A protein and the small-molecule ligand that binds it are described below.
Small molecule (SMILES): O=P(O)(O)C[C@H](O)Cn1cncn1

Binding-site contacts:
Ligand atom P9 contacts residue 5DL1 of chain 23.D at 0.2 Å.
Ligand atom C5 contacts residue HIS167 of chain 22.A at 3.3 Å.
Ligand atom C3 contacts residue MN1 of chain 23.C at 3.2 Å.
Ligand atom N1 contacts residue 5DL1 of chain 23.D at 0.4 Å (h-bond).
Ligand atom O13 contacts residue HIS45 of chain 22.A at 3.2 Å (h-bond).
Ligand atom N4 contacts residue MN1 of chain 23.C at 2.3 Å.
Ligand atom O10 contacts residue LYS175 of chain 22.A at 2.6 Å (salt-bridge).
Ligand atom C7 contacts residue 5DL1 of chain 23.D at 0.5 Å.
Ligand atom O13 contacts residue GLU171 of chain 22.A at 2.7 Å (salt-bridge).
Ligand atom O13 contacts residue MN1 of chain 23.B at 2.2 Å.
Ligand atom C3 contacts residue 5DL1 of chain 23.D at 0.6 Å.
Ligand atom C5 contacts residue 5DL1 of chain 23.D at 0.3 Å.
Ligand atom C5 contacts residue MN1 of chain 23.B at 3.2 Å.
Ligand atom C7 contacts residue MN1 of chain 23.B at 3.3 Å.
Ligand atom N2 contacts residue EDO1 of chain 18.J at 2.9 Å.
Ligand atom C3 contacts residue EDO1 of chain 18.J at 2.9 Å.
Ligand atom C7 contacts residue GLU171 of chain 22.A at 3.0 Å.
Ligand atom C5 contacts residue HIS71 of chain 18.A at 3.3 Å.
Ligand atom O12 contacts residue ARG119 of chain 23.A at 2.9 Å (salt-bridge).
Ligand atom C8 contacts residue 5DL1 of chain 23.D at 0.3 Å.
Ligand atom N4 contacts residue HIS71 of chain 18.A at 3.1 Å (h-bond).
Ligand atom O13 contacts residue 5DL1 of chain 23.D at 0.7 Å (h-bond).
Ligand atom O12 contacts residue 5DL1 of chain 23.D at 0.1 Å (h-bond).
Ligand atom N4 contacts residue GLU75 of chain 18.A at 3.2 Å (salt-bridge).
Ligand atom N2 contacts residue 5DL1 of chain 23.D at 0.8 Å (h-bond).
Ligand atom C6 contacts residue 5DL1 of chain 23.D at 1.1 Å.
Ligand atom O11 contacts residue SER197 of chain 23.A at 2.7 Å (h-bond).
Ligand atom N1 contacts residue MN1 of chain 23.B at 2.2 Å.
Ligand atom O13 contacts residue GLU19 of chain 18.A at 3.2 Å (salt-bridge).
Ligand atom O12 contacts residue LYS199 of chain 23.A at 2.7 Å (salt-bridge).
Ligand atom N1 contacts residue HIS167 of chain 22.A at 3.3 Å (h-bond).
Ligand atom N1 contacts residue GLU171 of chain 22.A at 3.3 Å (salt-bridge).
Ligand atom O10 contacts residue ARG119 of chain 23.A at 3.1 Å (salt-bridge).
Ligand atom O11 contacts residue ARG97 of chain 23.A at 2.9 Å (salt-bridge).
Ligand atom O11 contacts residue 5DL1 of chain 23.D at 0.3 Å (h-bond).
Ligand atom O10 contacts residue 5DL1 of chain 23.D at 0.5 Å (h-bond).
Ligand atom O10 contacts residue ARG97 of chain 23.A at 3.2 Å (salt-bridge).
Ligand atom N4 contacts residue 5DL1 of chain 23.D at 0.1 Å (h-bond).
Ligand atom C6 contacts residue EDO1 of chain 18.J at 2.7 Å.
Ligand atom N1 contacts residue HIS72 of chain 18.A at 3.1 Å (h-bond).

Sequence of chain 18.A:
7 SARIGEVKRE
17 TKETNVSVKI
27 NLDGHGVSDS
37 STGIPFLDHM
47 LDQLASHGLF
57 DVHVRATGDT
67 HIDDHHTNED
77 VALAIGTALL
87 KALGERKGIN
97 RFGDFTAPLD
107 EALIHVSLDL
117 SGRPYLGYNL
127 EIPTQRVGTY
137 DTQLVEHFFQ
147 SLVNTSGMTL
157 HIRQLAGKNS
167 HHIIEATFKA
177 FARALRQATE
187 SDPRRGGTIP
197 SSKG

Sequence of chain 23.A:
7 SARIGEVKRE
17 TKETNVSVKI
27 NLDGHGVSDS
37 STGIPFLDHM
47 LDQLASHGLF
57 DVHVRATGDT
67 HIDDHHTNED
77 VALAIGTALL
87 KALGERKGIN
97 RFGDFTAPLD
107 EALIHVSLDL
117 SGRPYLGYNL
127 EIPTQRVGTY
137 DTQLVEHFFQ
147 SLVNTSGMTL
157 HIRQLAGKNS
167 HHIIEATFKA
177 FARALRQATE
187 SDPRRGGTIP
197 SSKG

Sequence of chain 22.A:
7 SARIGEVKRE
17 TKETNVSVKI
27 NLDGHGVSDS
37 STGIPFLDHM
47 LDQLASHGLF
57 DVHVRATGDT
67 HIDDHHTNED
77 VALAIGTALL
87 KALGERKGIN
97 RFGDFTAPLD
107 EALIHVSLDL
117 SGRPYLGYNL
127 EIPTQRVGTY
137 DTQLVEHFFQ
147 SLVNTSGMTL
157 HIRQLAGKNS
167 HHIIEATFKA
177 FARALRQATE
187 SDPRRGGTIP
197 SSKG